Binding-site contacts:
Ligand atom C2 contacts residue ASN13 of chain 1.A at 3.8 Å.
Ligand atom C3 contacts residue ASN13 of chain 1.A at 3.3 Å.
Ligand atom O1 contacts residue THR34 of chain 1.A at 2.7 Å (h-bond).
Ligand atom C10 contacts residue ARG15 of chain 1.A at 3.6 Å.
Ligand atom C8 contacts residue HIS105 of chain 1.A at 3.7 Å.
Ligand atom O2 contacts residue ARG15 of chain 1.A at 3.9 Å.
Ligand atom O1 contacts residue HIS105 of chain 1.A at 4.2 Å.
Ligand atom C2 contacts residue THR34 of chain 1.A at 4.1 Å.
Ligand atom C2 contacts residue ASP284 of chain 2.A at 3.8 Å.
Ligand atom C8 contacts residue ARG123 of chain 1.A at 4.4 Å.
Ligand atom O1 contacts residue ARG15 of chain 1.A at 4.0 Å.
Ligand atom C9 contacts residue ARG15 of chain 1.A at 3.5 Å.
Ligand atom C6 contacts residue ARG15 of chain 1.A at 3.5 Å.
Ligand atom C8 contacts residue ARG15 of chain 1.A at 3.4 Å.
Ligand atom C7 contacts residue ARG15 of chain 1.A at 3.5 Å.
Ligand atom C2 contacts residue ARG15 of chain 1.A at 3.8 Å.
Ligand atom C7 contacts residue GLU32 of chain 1.A at 4.4 Å.
Ligand atom O2 contacts residue ARG123 of chain 1.A at 2.8 Å (salt-bridge).
Ligand atom C7 contacts residue THR34 of chain 1.A at 4.0 Å.
Ligand atom N1 contacts residue ARG15 of chain 1.A at 4.0 Å.
Ligand atom N2 contacts residue ARG15 of chain 1.A at 3.4 Å (salt-bridge).
Ligand atom N2 contacts residue ARG123 of chain 1.A at 3.8 Å.
Ligand atom C5 contacts residue ARG15 of chain 1.A at 3.8 Å.
Ligand atom C7 contacts residue HIS105 of chain 1.A at 3.6 Å.
Ligand atom C1 contacts residue ASP284 of chain 2.A at 4.1 Å.
Ligand atom C3 contacts residue THR34 of chain 1.A at 4.4 Å.
Ligand atom O2 contacts residue GLU32 of chain 1.A at 4.2 Å.
Ligand atom C8 contacts residue GLU32 of chain 1.A at 3.7 Å.
Ligand atom N1 contacts residue THR34 of chain 1.A at 4.0 Å.
Ligand atom C4 contacts residue ASN13 of chain 1.A at 4.2 Å.
Ligand atom N2 contacts residue GLU32 of chain 1.A at 4.1 Å.

This protein binds this small molecule.
Small molecule (SMILES): CC(C)(C)/[N+]([O-])=C/c1cc[n+]([O-])cc1

Sequence of chain 1.A:
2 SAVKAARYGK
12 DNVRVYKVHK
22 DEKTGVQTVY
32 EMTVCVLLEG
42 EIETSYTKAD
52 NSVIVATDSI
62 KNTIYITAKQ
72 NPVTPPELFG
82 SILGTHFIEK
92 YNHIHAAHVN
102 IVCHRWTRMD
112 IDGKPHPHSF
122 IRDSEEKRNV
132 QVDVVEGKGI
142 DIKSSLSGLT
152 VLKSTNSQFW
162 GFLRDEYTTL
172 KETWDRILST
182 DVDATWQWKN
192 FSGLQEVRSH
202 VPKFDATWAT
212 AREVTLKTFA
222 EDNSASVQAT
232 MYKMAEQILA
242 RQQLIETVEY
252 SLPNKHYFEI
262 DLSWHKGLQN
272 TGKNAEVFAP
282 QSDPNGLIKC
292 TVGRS

Sequence of chain 2.A:
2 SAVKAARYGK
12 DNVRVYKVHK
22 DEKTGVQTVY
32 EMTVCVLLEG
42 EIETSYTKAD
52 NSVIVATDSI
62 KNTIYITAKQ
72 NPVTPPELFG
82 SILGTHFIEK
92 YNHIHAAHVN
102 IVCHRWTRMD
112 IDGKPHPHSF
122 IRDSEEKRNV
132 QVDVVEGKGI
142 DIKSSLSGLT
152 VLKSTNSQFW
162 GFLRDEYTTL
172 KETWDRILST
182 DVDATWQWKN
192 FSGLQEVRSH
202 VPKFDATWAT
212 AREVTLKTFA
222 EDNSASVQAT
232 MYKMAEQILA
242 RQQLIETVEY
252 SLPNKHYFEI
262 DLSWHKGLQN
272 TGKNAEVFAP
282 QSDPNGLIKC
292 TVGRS